Binding-site contacts:
Ligand atom CA contacts residue GLU44 of chain 4.A at 3.7 Å.
Ligand atom CB contacts residue GLU44 of chain 4.A at 3.4 Å.
Ligand atom O contacts residue ALA206 of chain 8.A at 3.3 Å.
Ligand atom CE1 contacts residue ALA206 of chain 8.A at 3.9 Å (hydrophobic).
Ligand atom CE2 contacts residue GLU45 of chain 8.A at 3.6 Å.
Ligand atom O contacts residue ASN207 of chain 8.A at 3.3 Å (h-bond).
Ligand atom CB contacts residue VAL205 of chain 8.A at 3.8 Å (hydrophobic).
Ligand atom CE1 contacts residue ALA42 of chain 8.A at 3.8 Å (hydrophobic).
Ligand atom C contacts residue GLU44 of chain 4.A at 3.9 Å.
Ligand atom CA contacts residue VAL205 of chain 8.A at 3.5 Å (hydrophobic).
Ligand atom CZ contacts residue SER38 of chain 8.A at 3.4 Å.
Ligand atom O contacts residue LYS204 of chain 8.A at 3.9 Å.
Ligand atom CD2 contacts residue VAL40 of chain 4.A at 3.6 Å (hydrophobic).
Ligand atom CZ3 contacts residue LEU41 of chain 4.A at 3.9 Å (hydrophobic).
Ligand atom NE1 contacts residue ASN207 of chain 8.A at 3.6 Å.
Ligand atom O contacts residue VAL205 of chain 8.A at 3.0 Å (h-bond).
Ligand atom CZ contacts residue ALA42 of chain 8.A at 3.5 Å (hydrophobic).
Ligand atom O contacts residue VAL205 of chain 8.A at 3.6 Å.
Ligand atom CZ2 contacts residue ARG34 of chain 8.A at 3.6 Å.
Ligand atom CZ2 contacts residue ASN207 of chain 8.A at 3.9 Å.
Ligand atom CE2 contacts residue VAL40 of chain 4.A at 3.7 Å (hydrophobic).
Ligand atom N contacts residue GLU44 of chain 4.A at 3.3 Å (salt-bridge).
Ligand atom CD2 contacts residue LEU41 of chain 8.A at 3.5 Å (hydrophobic).
Ligand atom C contacts residue VAL205 of chain 8.A at 3.7 Å (hydrophobic).
Ligand atom CB contacts residue ASN49 of chain 4.A at 3.6 Å.
Ligand atom N contacts residue VAL205 of chain 8.A at 3.2 Å (h-bond).
Ligand atom O contacts residue ASN207 of chain 8.A at 2.9 Å (h-bond).
Ligand atom CD1 contacts residue ASN207 of chain 8.A at 3.6 Å.
Ligand atom CD2 contacts residue GLU45 of chain 8.A at 3.5 Å.
Ligand atom CH2 contacts residue ARG34 of chain 8.A at 3.5 Å.
Ligand atom CE2 contacts residue ASN207 of chain 8.A at 3.6 Å.
Ligand atom CH2 contacts residue ILE37 of chain 4.A at 3.7 Å (hydrophobic).
Ligand atom NE1 contacts residue ASN74 of chain 4.A at 3.0 Å (h-bond).
Ligand atom CG contacts residue VAL40 of chain 4.A at 3.8 Å (hydrophobic).
Ligand atom CE3 contacts residue LEU41 of chain 4.A at 3.7 Å (hydrophobic).
Ligand atom CD1 contacts residue ASN74 of chain 4.A at 3.9 Å.
Ligand atom CZ2 contacts residue ASN74 of chain 4.A at 3.4 Å.
Ligand atom OE1 contacts residue VAL205 of chain 8.A at 3.9 Å.
Ligand atom N contacts residue GLU44 of chain 4.A at 2.9 Å (salt-bridge).
Ligand atom CE1 contacts residue SER38 of chain 8.A at 3.9 Å.

Sequence of chain 4.A:
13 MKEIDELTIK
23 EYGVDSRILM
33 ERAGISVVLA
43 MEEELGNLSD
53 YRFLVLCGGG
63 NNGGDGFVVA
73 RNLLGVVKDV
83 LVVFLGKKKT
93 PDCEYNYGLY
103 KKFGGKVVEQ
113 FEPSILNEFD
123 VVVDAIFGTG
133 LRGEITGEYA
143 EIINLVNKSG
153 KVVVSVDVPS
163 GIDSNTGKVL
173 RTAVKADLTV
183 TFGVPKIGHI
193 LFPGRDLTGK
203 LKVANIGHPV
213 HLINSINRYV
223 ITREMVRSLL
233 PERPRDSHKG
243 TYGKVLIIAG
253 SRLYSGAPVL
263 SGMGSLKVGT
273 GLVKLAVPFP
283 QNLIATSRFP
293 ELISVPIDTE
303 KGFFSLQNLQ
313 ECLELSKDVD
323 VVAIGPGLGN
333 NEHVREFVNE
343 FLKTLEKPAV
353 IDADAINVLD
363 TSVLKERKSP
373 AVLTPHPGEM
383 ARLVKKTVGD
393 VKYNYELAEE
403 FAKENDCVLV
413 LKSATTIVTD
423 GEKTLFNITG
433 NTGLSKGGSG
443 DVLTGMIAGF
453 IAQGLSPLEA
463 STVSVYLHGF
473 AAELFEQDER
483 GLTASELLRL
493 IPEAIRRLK

This protein binds this small molecule.
Small molecule (SMILES): CC(C)C[C@H](NC(=O)[C@H](CC1=c2ccccc2=NC1)NC(=O)[C@H](C)N)C(=O)N[C@@H](Cc1ccccc1)C(=O)N[C@@H](CCC(=O)O)C(=O)N[C@@H](C)C=O

Sequence of chain 8.A:
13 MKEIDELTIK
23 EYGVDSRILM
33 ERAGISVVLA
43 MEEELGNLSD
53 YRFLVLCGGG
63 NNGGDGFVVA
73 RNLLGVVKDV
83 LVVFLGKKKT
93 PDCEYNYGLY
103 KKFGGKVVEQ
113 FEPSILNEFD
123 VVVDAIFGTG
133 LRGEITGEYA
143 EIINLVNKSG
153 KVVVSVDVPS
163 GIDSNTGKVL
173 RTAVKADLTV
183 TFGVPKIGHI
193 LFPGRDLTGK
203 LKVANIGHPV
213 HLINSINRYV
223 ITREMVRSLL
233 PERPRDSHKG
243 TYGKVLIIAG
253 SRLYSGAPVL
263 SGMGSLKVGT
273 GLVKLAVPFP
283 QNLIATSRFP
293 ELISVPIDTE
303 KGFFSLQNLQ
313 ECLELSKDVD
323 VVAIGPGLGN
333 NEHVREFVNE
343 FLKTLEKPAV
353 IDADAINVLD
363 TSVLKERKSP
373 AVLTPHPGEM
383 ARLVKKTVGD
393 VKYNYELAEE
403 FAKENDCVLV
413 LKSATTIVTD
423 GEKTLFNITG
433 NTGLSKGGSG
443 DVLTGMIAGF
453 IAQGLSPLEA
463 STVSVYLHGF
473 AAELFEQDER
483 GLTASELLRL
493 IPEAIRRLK